Binding-site contacts:
Ligand atom C5' contacts residue THR12 of chain 1.K at 4.2 Å.
Ligand atom N1H contacts residue TYR55 of chain 1.K at 4.2 Å.
Ligand atom C1K contacts residue GLN135 of chain 1.K at 3.8 Å.
Ligand atom S1J contacts residue TYR134 of chain 1.K at 3.7 Å.
Ligand atom C4' contacts residue THR12 of chain 1.K at 3.9 Å.
Ligand atom C1' contacts residue TYR134 of chain 1.K at 3.8 Å (hydrophobic).
Ligand atom N1A contacts residue TYR55 of chain 1.K at 3.5 Å.
Ligand atom O1B contacts residue PHE39 of chain 1.K at 3.4 Å.
Ligand atom C1L contacts residue TYR55 of chain 1.K at 3.9 Å (hydrophobic).
Ligand atom C2' contacts residue TYR55 of chain 1.K at 4.1 Å (hydrophobic).
Ligand atom C1M contacts residue TYR134 of chain 1.K at 3.7 Å (hydrophobic).
Ligand atom N1A contacts residue PRO136 of chain 1.K at 4.1 Å.
Ligand atom C5' contacts residue ASP36 of chain 1.K at 3.7 Å.
Ligand atom O5' contacts residue PHE100 of chain 1.K at 4.1 Å.
Ligand atom O4' contacts residue PHE39 of chain 1.K at 3.8 Å.
Ligand atom O5' contacts residue ASP36 of chain 1.K at 3.0 Å (salt-bridge).
Ligand atom O4' contacts residue TYR134 of chain 1.K at 4.2 Å.
Ligand atom C2' contacts residue ARG129 of chain 1.K at 3.8 Å.
Ligand atom C1F contacts residue PRO136 of chain 1.K at 4.2 Å (hydrophobic).
Ligand atom C4' contacts residue ARG129 of chain 1.K at 3.9 Å.
Ligand atom O3' contacts residue VAL147 of chain 1.K at 4.2 Å.
Ligand atom O3' contacts residue ARG129 of chain 1.K at 3.0 Å (salt-bridge).
Ligand atom N1H contacts residue PHE39 of chain 1.K at 3.9 Å.
Ligand atom C3' contacts residue ARG129 of chain 1.K at 3.7 Å.
Ligand atom O3' contacts residue ASP56 of chain 1.K at 2.6 Å (salt-bridge).
Ligand atom N1A contacts residue GLN135 of chain 1.K at 2.9 Å (h-bond).
Ligand atom O2' contacts residue ARG129 of chain 1.K at 2.8 Å (salt-bridge).
Ligand atom C1K contacts residue TYR55 of chain 1.K at 3.7 Å (hydrophobic).
Ligand atom C2' contacts residue ASP56 of chain 1.K at 3.2 Å.
Ligand atom O2' contacts residue TYR142 of chain 1.K at 4.1 Å.
Ligand atom C1F contacts residue TYR55 of chain 1.K at 4.0 Å (hydrophobic).
Ligand atom C5' contacts residue PHE100 of chain 1.K at 3.5 Å (hydrophobic).
Ligand atom C3' contacts residue ASP56 of chain 1.K at 3.2 Å.
Ligand atom C1L contacts residue GLN135 of chain 1.K at 4.1 Å.
Ligand atom C1' contacts residue ARG129 of chain 1.K at 3.9 Å.
Ligand atom C1F contacts residue GLN135 of chain 1.K at 3.6 Å.
Ligand atom O5' contacts residue THR12 of chain 1.K at 4.1 Å.
Ligand atom O2' contacts residue ASP56 of chain 1.K at 2.9 Å (salt-bridge).
Ligand atom O3' contacts residue THR12 of chain 1.K at 4.1 Å.
Ligand atom S1J contacts residue ARG129 of chain 1.K at 4.2 Å.

This protein binds this small molecule.
Small molecule (SMILES): NC(=O)c1csc([C@@H]2O[C@H](CO)[C@@H](O)[C@H]2O)n1

Sequence of chain 1.K:
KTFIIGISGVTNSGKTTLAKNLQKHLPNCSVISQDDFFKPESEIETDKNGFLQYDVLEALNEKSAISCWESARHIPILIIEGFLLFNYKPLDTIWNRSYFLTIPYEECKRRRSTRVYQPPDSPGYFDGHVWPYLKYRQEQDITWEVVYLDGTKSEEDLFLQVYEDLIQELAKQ